Binding-site contacts:
Ligand atom O5 contacts residue LYS100 of chain 5.A at 3.7 Å.
Ligand atom O5 contacts residue TYR54 of chain 8.A at 3.6 Å.
Ligand atom C23 contacts residue PRO104 of chain 5.A at 3.8 Å (hydrophobic).
Ligand atom C4 contacts residue TYR54 of chain 8.A at 3.3 Å (hydrophobic).
Ligand atom N9 contacts residue TYR54 of chain 8.A at 3.8 Å.
Ligand atom C21 contacts residue PRO104 of chain 5.A at 3.6 Å (hydrophobic).
Ligand atom N11 contacts residue TYR54 of chain 8.A at 3.8 Å.
Ligand atom O5 contacts residue LEU72 of chain 5.A at 3.9 Å.
Ligand atom N1 contacts residue GLU74 of chain 5.A at 2.8 Å (salt-bridge).
Ligand atom N3 contacts residue TYR54 of chain 8.A at 3.5 Å.
Ligand atom C21 contacts residue GLY55 of chain 8.A at 3.7 Å.
Ligand atom C18 contacts residue HIS53 of chain 8.A at 3.8 Å.
Ligand atom N20 contacts residue GLY55 of chain 8.A at 3.7 Å.
Ligand atom O5 contacts residue LEU73 of chain 5.A at 3.5 Å.
Ligand atom N9 contacts residue HIS53 of chain 8.A at 3.5 Å (h-bond).
Ligand atom C17 contacts residue TYR54 of chain 8.A at 3.9 Å (hydrophobic).
Ligand atom C13 contacts residue HIS53 of chain 8.A at 3.9 Å.
Ligand atom N20 contacts residue HIS53 of chain 8.A at 3.6 Å.
Ligand atom C16 contacts residue HIS53 of chain 8.A at 3.4 Å.
Ligand atom N3 contacts residue GLU74 of chain 5.A at 3.4 Å (salt-bridge).
Ligand atom C13 contacts residue ALA18 of chain 5.A at 3.7 Å (hydrophobic).
Ligand atom N11 contacts residue VAL52 of chain 8.A at 3.7 Å.
Ligand atom C18 contacts residue PRO104 of chain 5.A at 3.7 Å (hydrophobic).
Ligand atom C12 contacts residue HIS53 of chain 8.A at 3.4 Å.
Ligand atom C21 contacts residue ILE105 of chain 5.A at 3.3 Å (hydrophobic).
Ligand atom C2 contacts residue TYR54 of chain 8.A at 3.8 Å (hydrophobic).
Ligand atom C17 contacts residue HIS53 of chain 8.A at 3.0 Å.
Ligand atom N1 contacts residue THR51 of chain 8.A at 3.5 Å.
Ligand atom O19 contacts residue PRO104 of chain 5.A at 3.1 Å (h-bond).
Ligand atom N11 contacts residue HIS53 of chain 8.A at 3.8 Å.
Ligand atom N7 contacts residue TYR54 of chain 8.A at 3.1 Å (h-bond).
Ligand atom C23 contacts residue PRO106 of chain 5.A at 3.5 Å (hydrophobic).
Ligand atom N20 contacts residue ILE105 of chain 5.A at 3.6 Å.
Ligand atom N8 contacts residue HIS53 of chain 8.A at 3.9 Å.
Ligand atom O5 contacts residue ASN71 of chain 5.A at 3.8 Å.
Ligand atom C14 contacts residue LEU19 of chain 5.A at 3.8 Å (hydrophobic).
Ligand atom N8 contacts residue TYR54 of chain 8.A at 3.6 Å.
Ligand atom C6 contacts residue TYR54 of chain 8.A at 3.2 Å (hydrophobic).
Ligand atom C10 contacts residue TYR54 of chain 8.A at 3.7 Å (hydrophobic).
Ligand atom N1 contacts residue VAL52 of chain 8.A at 3.2 Å (h-bond).

The protein below binds the small molecule below.
Small molecule (SMILES): Nc1nc(O)c2nn(-c3cccc(C(=O)NCc4cc(Cl)cc(Cl)c4)c3)nc2n1

Sequence of chain 5.A:
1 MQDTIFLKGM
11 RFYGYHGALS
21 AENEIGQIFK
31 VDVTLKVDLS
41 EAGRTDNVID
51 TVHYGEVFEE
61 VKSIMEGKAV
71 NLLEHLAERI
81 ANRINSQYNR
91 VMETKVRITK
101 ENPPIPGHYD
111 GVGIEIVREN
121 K

Sequence of chain 8.A:
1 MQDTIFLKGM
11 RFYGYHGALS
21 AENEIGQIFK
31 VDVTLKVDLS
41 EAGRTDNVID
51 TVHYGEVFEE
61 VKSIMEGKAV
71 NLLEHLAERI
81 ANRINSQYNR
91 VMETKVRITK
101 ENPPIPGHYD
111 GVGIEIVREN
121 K